Sequence of chain 1.A:
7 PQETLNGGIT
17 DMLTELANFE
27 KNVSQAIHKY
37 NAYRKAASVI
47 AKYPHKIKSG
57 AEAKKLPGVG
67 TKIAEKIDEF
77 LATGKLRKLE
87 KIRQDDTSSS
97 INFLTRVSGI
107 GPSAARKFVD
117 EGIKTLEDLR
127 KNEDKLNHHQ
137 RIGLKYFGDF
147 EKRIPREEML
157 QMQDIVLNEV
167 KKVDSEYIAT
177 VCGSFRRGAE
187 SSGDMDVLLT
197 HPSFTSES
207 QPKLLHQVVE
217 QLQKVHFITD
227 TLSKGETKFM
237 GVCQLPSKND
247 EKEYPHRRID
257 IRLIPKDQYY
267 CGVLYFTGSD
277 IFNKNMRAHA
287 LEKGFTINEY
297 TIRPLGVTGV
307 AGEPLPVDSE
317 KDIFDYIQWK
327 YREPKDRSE

Binding-site contacts:
Ligand atom N7 contacts residue LYS35 of chain 1.A at 3.7 Å.
Ligand atom OP2 contacts residue GLY66 of chain 1.A at 3.8 Å.
Ligand atom OP1 contacts residue PRO63 of chain 1.A at 3.8 Å.
Ligand atom OP3 contacts residue LYS35 of chain 1.A at 2.9 Å (salt-bridge).
Ligand atom OP1 contacts residue LYS35 of chain 1.A at 3.7 Å.
Ligand atom OP2 contacts residue THR67 of chain 1.A at 3.6 Å.
Ligand atom OP1 contacts residue LYS68 of chain 1.A at 3.6 Å (salt-bridge).
Ligand atom O3' contacts residue VAL65 of chain 1.A at 3.8 Å.
Ligand atom P contacts residue NA1 of chain 1.F at 3.7 Å.
Ligand atom O3' contacts residue GLY64 of chain 1.A at 3.4 Å.
Ligand atom OP1 contacts residue ILE69 of chain 1.A at 2.9 Å (h-bond).
Ligand atom OP1 contacts residue GLY66 of chain 1.A at 2.8 Å (h-bond).
Ligand atom OP1 contacts residue NA1 of chain 1.F at 2.8 Å (h-bond).
Ligand atom C5' contacts residue TYR39 of chain 1.A at 3.4 Å (hydrophobic).
Ligand atom C5' contacts residue GLY66 of chain 1.A at 3.4 Å.
Ligand atom P contacts residue GLY66 of chain 1.A at 3.6 Å.
Ligand atom P contacts residue ILE69 of chain 1.A at 3.8 Å.
Ligand atom P contacts residue GLY64 of chain 1.A at 3.9 Å.
Ligand atom P contacts residue LYS35 of chain 1.A at 3.8 Å.
Ligand atom OP2 contacts residue NA1 of chain 1.F at 3.9 Å.
Ligand atom N3 contacts residue ALA38 of chain 1.A at 3.5 Å.
Ligand atom OP1 contacts residue THR67 of chain 1.A at 3.7 Å.
Ligand atom OP1 contacts residue VAL65 of chain 1.A at 3.7 Å.
Ligand atom P contacts residue LYS68 of chain 1.A at 3.5 Å.
Ligand atom O3' contacts residue ILE69 of chain 1.A at 3.6 Å.
Ligand atom C4' contacts residue GLY64 of chain 1.A at 3.3 Å.
Ligand atom C3' contacts residue LYS68 of chain 1.A at 3.9 Å.
Ligand atom OP1 contacts residue GLY64 of chain 1.A at 2.8 Å (h-bond).
Ligand atom OP1 contacts residue LEU62 of chain 1.A at 3.9 Å.
Ligand atom C5' contacts residue GLY64 of chain 1.A at 3.3 Å.
Ligand atom OP2 contacts residue LYS68 of chain 1.A at 3.1 Å (salt-bridge).
Ligand atom C8 contacts residue LYS35 of chain 1.A at 3.7 Å.
Ligand atom P contacts residue LYS68 of chain 1.A at 3.8 Å.
Ligand atom C3' contacts residue GLY66 of chain 1.A at 3.8 Å.
Ligand atom OP1 contacts residue LYS68 of chain 1.A at 3.0 Å (salt-bridge).
Ligand atom OP2 contacts residue LYS68 of chain 1.A at 3.1 Å (salt-bridge).
Ligand atom O4' contacts residue ALA38 of chain 1.A at 3.7 Å.
Ligand atom O5' contacts residue GLY66 of chain 1.A at 3.5 Å.
Ligand atom O5' contacts residue LYS35 of chain 1.A at 3.8 Å.
Ligand atom OP2 contacts residue LYS72 of chain 1.A at 3.8 Å.

The protein below binds the small molecule below.
Small molecule (SMILES): Cc1cn([C@H]2C[C@H](O[P](=O)(O)OC[C@H]3O[C@@H](n4ccc(N)nc4=O)C[C@@H]3O[P](=O)(O)OC[C@H]3O[C@@H](n4cnc5c(=O)nc(N)[nH]c54)C[C@@H]3O[P](=O)(O)OC[C@H]3O[C@@H](n4cnc5c(=O)nc(N)[nH]c54)C[C@@H]3O)[C@@H](CO[P](=O)(O)O[C@H]3C[C@H](n4cnc5c(=O)nc(N)[nH]c54)O[C@@H]3COP(=O)(O)O)O2)c(=O)[nH]c1=O